The protein below binds the small molecule below.
Small molecule (SMILES): CC(=O)N[C@@H]1[C@@H](O)[C@H](O)[C@@H](CO)O[C@H]1O

Sequence of chain 1.A:
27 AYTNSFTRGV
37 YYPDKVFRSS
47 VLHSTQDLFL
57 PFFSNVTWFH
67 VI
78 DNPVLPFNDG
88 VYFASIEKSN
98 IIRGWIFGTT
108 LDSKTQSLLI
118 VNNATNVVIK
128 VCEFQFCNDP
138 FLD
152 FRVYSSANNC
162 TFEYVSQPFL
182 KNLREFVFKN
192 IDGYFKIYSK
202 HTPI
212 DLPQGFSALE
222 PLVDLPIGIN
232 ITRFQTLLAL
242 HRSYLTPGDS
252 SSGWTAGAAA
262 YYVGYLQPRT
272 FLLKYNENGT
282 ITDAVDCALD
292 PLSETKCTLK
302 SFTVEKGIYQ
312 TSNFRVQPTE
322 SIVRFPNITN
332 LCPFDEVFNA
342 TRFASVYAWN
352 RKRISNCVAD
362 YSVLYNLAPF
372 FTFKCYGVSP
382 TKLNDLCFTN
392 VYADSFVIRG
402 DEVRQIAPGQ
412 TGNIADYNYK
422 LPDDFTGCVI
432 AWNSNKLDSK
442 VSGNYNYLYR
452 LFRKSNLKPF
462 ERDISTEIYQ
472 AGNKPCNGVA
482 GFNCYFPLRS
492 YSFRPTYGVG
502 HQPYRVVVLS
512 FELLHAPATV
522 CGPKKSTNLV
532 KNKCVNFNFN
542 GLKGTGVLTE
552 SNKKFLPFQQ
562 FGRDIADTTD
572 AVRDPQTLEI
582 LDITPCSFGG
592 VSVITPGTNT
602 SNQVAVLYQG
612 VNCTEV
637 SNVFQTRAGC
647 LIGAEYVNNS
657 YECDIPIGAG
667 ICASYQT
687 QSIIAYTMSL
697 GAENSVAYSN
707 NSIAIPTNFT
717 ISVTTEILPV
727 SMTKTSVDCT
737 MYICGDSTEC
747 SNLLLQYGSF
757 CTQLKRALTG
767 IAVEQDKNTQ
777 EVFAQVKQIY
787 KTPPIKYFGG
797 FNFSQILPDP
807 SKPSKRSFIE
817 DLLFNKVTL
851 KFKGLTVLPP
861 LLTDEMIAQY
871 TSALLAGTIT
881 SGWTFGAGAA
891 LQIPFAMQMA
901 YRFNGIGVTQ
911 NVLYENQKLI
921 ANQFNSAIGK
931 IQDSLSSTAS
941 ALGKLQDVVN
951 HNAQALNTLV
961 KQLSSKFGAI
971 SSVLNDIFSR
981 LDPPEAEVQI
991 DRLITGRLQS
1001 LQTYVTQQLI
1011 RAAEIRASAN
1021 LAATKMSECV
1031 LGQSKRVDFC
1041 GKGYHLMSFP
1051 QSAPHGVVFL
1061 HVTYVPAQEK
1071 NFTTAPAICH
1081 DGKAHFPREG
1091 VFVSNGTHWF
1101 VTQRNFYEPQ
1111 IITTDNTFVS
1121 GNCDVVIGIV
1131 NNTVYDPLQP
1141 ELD

Binding-site contacts:
Ligand atom C4 contacts residue ASN1095 of chain 1.A at 4.2 Å.
Ligand atom C3 contacts residue ASN1095 of chain 1.A at 3.8 Å.
Ligand atom O6 contacts residue PHE1100 of chain 1.A at 4.4 Å.
Ligand atom C8 contacts residue GLY1096 of chain 1.A at 3.6 Å.
Ligand atom C2 contacts residue ASN1095 of chain 1.A at 2.5 Å.
Ligand atom O4 contacts residue HIS1098 of chain 1.A at 4.3 Å.
Ligand atom C6 contacts residue PHE1100 of chain 1.A at 4.0 Å (hydrophobic).
Ligand atom O7 contacts residue ASN1095 of chain 1.A at 3.5 Å (h-bond).
Ligand atom C2 contacts residue GLY1096 of chain 1.A at 4.4 Å.
Ligand atom N2 contacts residue ASN1095 of chain 1.A at 2.9 Å (h-bond).
Ligand atom O5 contacts residue PHE1100 of chain 1.A at 4.0 Å.
Ligand atom C5 contacts residue HIS1098 of chain 1.A at 4.0 Å.
Ligand atom O5 contacts residue ASN1095 of chain 1.A at 2.4 Å (h-bond).
Ligand atom C7 contacts residue ASN1095 of chain 1.A at 3.4 Å.
Ligand atom C7 contacts residue GLY1096 of chain 1.A at 4.0 Å.
Ligand atom N2 contacts residue GLY1096 of chain 1.A at 3.4 Å (h-bond).
Ligand atom C1 contacts residue GLY1096 of chain 1.A at 4.3 Å.
Ligand atom C5 contacts residue PHE1100 of chain 1.A at 4.3 Å (hydrophobic).
Ligand atom C1 contacts residue ASN1095 of chain 1.A at 1.4 Å.
Ligand atom C8 contacts residue ASN1095 of chain 1.A at 3.5 Å.
Ligand atom C5 contacts residue ASN1095 of chain 1.A at 3.7 Å.